Sequence of chain 1.C:
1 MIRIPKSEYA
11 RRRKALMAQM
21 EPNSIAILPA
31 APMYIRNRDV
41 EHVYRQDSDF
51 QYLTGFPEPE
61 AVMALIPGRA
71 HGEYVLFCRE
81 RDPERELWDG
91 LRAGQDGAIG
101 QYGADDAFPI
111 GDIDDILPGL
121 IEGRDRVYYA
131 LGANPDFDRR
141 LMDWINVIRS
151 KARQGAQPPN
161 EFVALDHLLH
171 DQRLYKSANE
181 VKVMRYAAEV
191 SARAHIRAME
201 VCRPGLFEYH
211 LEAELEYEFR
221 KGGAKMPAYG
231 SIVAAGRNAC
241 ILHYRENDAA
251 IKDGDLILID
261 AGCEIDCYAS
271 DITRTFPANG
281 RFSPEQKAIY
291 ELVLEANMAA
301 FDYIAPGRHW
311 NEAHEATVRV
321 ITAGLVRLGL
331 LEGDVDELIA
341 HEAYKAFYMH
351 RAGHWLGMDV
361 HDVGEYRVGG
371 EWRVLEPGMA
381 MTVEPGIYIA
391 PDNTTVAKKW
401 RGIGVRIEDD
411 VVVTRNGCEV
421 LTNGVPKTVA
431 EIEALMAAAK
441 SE

Binding-site contacts:
Ligand atom CD contacts residue ARG406 of chain 1.A at 3.9 Å.
Ligand atom CD contacts residue HIS350 of chain 1.A at 4.3 Å.
Ligand atom N contacts residue TRP88 of chain 1.C at 4.3 Å.
Ligand atom CG contacts residue ARG406 of chain 1.A at 4.3 Å.
Ligand atom CA contacts residue HIS243 of chain 1.A at 3.5 Å.
Ligand atom C contacts residue TRP88 of chain 1.C at 3.6 Å (hydrophobic).
Ligand atom CD contacts residue HIS243 of chain 1.A at 3.9 Å.
Ligand atom CB contacts residue GLU384 of chain 1.A at 3.8 Å.
Ligand atom C contacts residue HIS361 of chain 1.A at 4.1 Å.
Ligand atom CA contacts residue HIS361 of chain 1.A at 4.5 Å.
Ligand atom CD contacts residue TRP88 of chain 1.C at 4.4 Å (hydrophobic).
Ligand atom CD contacts residue LEU242 of chain 1.A at 4.3 Å (hydrophobic).
Ligand atom CA contacts residue TRP88 of chain 1.C at 4.3 Å (hydrophobic).
Ligand atom CB contacts residue TRP88 of chain 1.C at 4.5 Å (hydrophobic).
Ligand atom CG contacts residue GLU384 of chain 1.A at 3.5 Å.
Ligand atom N contacts residue GLU384 of chain 1.A at 4.3 Å.
Ligand atom O contacts residue HIS361 of chain 1.A at 3.2 Å.
Ligand atom N contacts residue HIS243 of chain 1.A at 2.8 Å (h-bond).
Ligand atom O contacts residue TRP88 of chain 1.C at 4.3 Å.
Ligand atom CA contacts residue GLU384 of chain 1.A at 4.1 Å.
Ligand atom CD contacts residue GLU384 of chain 1.A at 4.2 Å.
Ligand atom C contacts residue HIS243 of chain 1.A at 3.3 Å.
Ligand atom CB contacts residue HIS350 of chain 1.A at 3.9 Å.
Ligand atom OXT contacts residue TRP88 of chain 1.C at 2.5 Å.
Ligand atom CG contacts residue HIS350 of chain 1.A at 3.4 Å.
Ligand atom OXT contacts residue HIS243 of chain 1.A at 3.1 Å (h-bond).
Ligand atom O contacts residue HIS243 of chain 1.A at 4.0 Å.

This small molecule binds to this protein.
Small molecule (SMILES): O=C(O)[C@@H]1CCCN1

Sequence of chain 1.A:
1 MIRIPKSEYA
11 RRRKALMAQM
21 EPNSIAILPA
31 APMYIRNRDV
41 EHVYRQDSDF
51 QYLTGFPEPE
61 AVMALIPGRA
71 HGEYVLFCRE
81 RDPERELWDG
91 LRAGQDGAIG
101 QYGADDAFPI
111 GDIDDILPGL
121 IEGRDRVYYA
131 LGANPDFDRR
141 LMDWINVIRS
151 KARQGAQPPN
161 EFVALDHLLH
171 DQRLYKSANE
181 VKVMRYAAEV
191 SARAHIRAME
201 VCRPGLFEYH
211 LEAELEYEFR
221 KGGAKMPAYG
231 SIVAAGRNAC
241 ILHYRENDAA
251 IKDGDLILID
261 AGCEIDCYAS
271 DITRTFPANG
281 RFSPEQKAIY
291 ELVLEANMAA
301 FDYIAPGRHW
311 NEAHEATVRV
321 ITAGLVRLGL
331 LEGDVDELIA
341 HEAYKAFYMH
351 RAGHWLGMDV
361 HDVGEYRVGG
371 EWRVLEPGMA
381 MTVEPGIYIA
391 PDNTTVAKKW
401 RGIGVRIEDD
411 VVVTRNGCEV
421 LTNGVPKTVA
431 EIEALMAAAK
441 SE